Binding-site contacts:
Ligand atom C8 contacts residue ALA215 of chain 1.A at 3.9 Å (hydrophobic).
Ligand atom N11 contacts residue GLU154 of chain 1.A at 3.2 Å (salt-bridge).
Ligand atom N11 contacts residue ALA103 of chain 1.A at 3.6 Å.
Ligand atom CL18 contacts residue GLY83 of chain 1.A at 4.0 Å.
Ligand atom C14 contacts residue VAL90 of chain 1.A at 3.9 Å (hydrophobic).
Ligand atom C6 contacts residue ASP202 of chain 1.A at 3.2 Å.
Ligand atom CL18 contacts residue PHE368 of chain 1.A at 3.7 Å.
Ligand atom O17 contacts residue ALA103 of chain 1.A at 3.1 Å.
Ligand atom C10 contacts residue GLU154 of chain 1.A at 3.8 Å.
Ligand atom C15 contacts residue LEU205 of chain 1.A at 4.0 Å (hydrophobic).
Ligand atom C3 contacts residue GLY85 of chain 1.A at 4.0 Å.
Ligand atom O17 contacts residue ILE82 of chain 1.A at 4.1 Å.
Ligand atom C16 contacts residue LEU205 of chain 1.A at 3.7 Å (hydrophobic).
Ligand atom N22 contacts residue ASN203 of chain 1.A at 3.0 Å (h-bond).
Ligand atom C16 contacts residue ALA215 of chain 1.A at 3.8 Å (hydrophobic).
Ligand atom O17 contacts residue MET156 of chain 1.A at 3.4 Å (h-bond).
Ligand atom C5 contacts residue ASN203 of chain 1.A at 3.5 Å.
Ligand atom C15 contacts residue VAL90 of chain 1.A at 4.1 Å (hydrophobic).
Ligand atom C12 contacts residue ALA103 of chain 1.A at 3.5 Å (hydrophobic).
Ligand atom C13 contacts residue ILE82 of chain 1.A at 3.9 Å (hydrophobic).
Ligand atom O17 contacts residue TYR155 of chain 1.A at 3.8 Å.
Ligand atom C9 contacts residue ALA215 of chain 1.A at 3.6 Å (hydrophobic).
Ligand atom C7 contacts residue LEU205 of chain 1.A at 3.3 Å (hydrophobic).
Ligand atom C9 contacts residue MET153 of chain 1.A at 3.9 Å (hydrophobic).
Ligand atom C6 contacts residue ASN203 of chain 1.A at 3.7 Å.
Ligand atom C13 contacts residue VAL90 of chain 1.A at 4.0 Å (hydrophobic).
Ligand atom N22 contacts residue ASP216 of chain 1.A at 3.0 Å (salt-bridge).
Ligand atom C10 contacts residue VAL137 of chain 1.A at 3.7 Å (hydrophobic).
Ligand atom C14 contacts residue LEU205 of chain 1.A at 3.9 Å (hydrophobic).
Ligand atom C9 contacts residue LEU205 of chain 1.A at 4.0 Å (hydrophobic).
Ligand atom CL18 contacts residue ILE82 of chain 1.A at 3.2 Å.
Ligand atom C2 contacts residue ASP216 of chain 1.A at 4.0 Å.
Ligand atom O21 contacts residue LYS105 of chain 1.A at 3.6 Å.
Ligand atom C10 contacts residue MET153 of chain 1.A at 4.0 Å (hydrophobic).
Ligand atom C12 contacts residue LEU205 of chain 1.A at 3.8 Å (hydrophobic).
Ligand atom O21 contacts residue VAL90 of chain 1.A at 4.0 Å.
Ligand atom C5 contacts residue ASP202 of chain 1.A at 3.5 Å.
Ligand atom C4 contacts residue ASN203 of chain 1.A at 3.8 Å.
Ligand atom C8 contacts residue LEU205 of chain 1.A at 3.4 Å (hydrophobic).
Ligand atom C13 contacts residue LEU205 of chain 1.A at 3.5 Å (hydrophobic).

Sequence of chain 1.A:
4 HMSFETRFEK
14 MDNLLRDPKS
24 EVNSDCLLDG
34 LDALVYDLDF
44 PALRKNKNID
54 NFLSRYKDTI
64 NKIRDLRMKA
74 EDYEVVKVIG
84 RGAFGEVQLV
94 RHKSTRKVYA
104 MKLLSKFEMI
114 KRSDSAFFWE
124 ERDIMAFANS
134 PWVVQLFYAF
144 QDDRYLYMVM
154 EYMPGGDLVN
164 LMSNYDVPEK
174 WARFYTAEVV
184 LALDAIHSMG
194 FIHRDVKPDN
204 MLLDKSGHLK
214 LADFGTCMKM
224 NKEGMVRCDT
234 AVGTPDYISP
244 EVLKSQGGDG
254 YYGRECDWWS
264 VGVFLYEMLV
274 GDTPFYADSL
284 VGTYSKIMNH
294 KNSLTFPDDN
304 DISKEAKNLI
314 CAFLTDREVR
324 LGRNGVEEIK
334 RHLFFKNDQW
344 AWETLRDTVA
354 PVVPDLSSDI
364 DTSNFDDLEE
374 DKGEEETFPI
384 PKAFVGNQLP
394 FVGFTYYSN

A small-molecule ligand and the protein it binds are described below.
Small molecule (SMILES): NC1CCC(C(=O)Nc2cc3cc[nH]c(=O)c3cc2Cl)CC1